Binding-site contacts:
Ligand atom N3 contacts residue GLU188 of chain 1.B at 3.3 Å.
Ligand atom C2 contacts residue PHE167 of chain 1.B at 3.7 Å (hydrophobic).
Ligand atom N3 contacts residue MET189 of chain 1.B at 3.5 Å.
Ligand atom N7 contacts residue SER212 of chain 1.B at 3.7 Å.
Ligand atom C5 contacts residue PHE167 of chain 1.B at 3.4 Å (hydrophobic).
Ligand atom C2 contacts residue ILE168 of chain 1.B at 3.7 Å (hydrophobic).
Ligand atom N1 contacts residue ILE168 of chain 1.B at 2.9 Å (h-bond).
Ligand atom C4 contacts residue PHE167 of chain 1.B at 3.9 Å (hydrophobic).
Ligand atom N9 contacts residue ALA93 of chain 1.B at 3.8 Å.
Ligand atom C8 contacts residue SER212 of chain 1.B at 3.5 Å.
Ligand atom C6 contacts residue ILE168 of chain 1.B at 3.7 Å (hydrophobic).
Ligand atom C4 contacts residue GLU188 of chain 1.B at 3.8 Å.
Ligand atom C5 contacts residue GLY94 of chain 1.B at 3.6 Å.
Ligand atom C5 contacts residue ASP213 of chain 1.B at 3.7 Å.
Ligand atom N7 contacts residue PHE167 of chain 1.B at 3.6 Å.
Ligand atom C5 contacts residue VAL187 of chain 1.B at 4.0 Å (hydrophobic).
Ligand atom N6 contacts residue PHE167 of chain 1.B at 3.7 Å.
Ligand atom N7 contacts residue ASP213 of chain 1.B at 2.7 Å (salt-bridge).
Ligand atom N6 contacts residue ILE168 of chain 1.B at 3.0 Å (h-bond).
Ligand atom C2 contacts residue ALA166 of chain 1.B at 3.4 Å (hydrophobic).
Ligand atom N1 contacts residue PHE167 of chain 1.B at 3.6 Å.
Ligand atom N7 contacts residue GLY94 of chain 1.B at 3.2 Å (h-bond).
Ligand atom N6 contacts residue ALA215 of chain 1.B at 3.8 Å.
Ligand atom C8 contacts residue ASP213 of chain 1.B at 3.5 Å.
Ligand atom N6 contacts residue ASP213 of chain 1.B at 2.9 Å (salt-bridge).
Ligand atom C8 contacts residue PHE223 of chain 1.B at 4.0 Å (hydrophobic).
Ligand atom C8 contacts residue GLY94 of chain 1.B at 3.5 Å.
Ligand atom C8 contacts residue SER92 of chain 1.B at 3.7 Å.
Ligand atom C2 contacts residue MET189 of chain 1.B at 3.8 Å (hydrophobic).
Ligand atom N7 contacts residue ALA93 of chain 1.B at 3.5 Å.
Ligand atom C8 contacts residue ALA93 of chain 1.B at 3.4 Å (hydrophobic).
Ligand atom C2 contacts residue GLU188 of chain 1.B at 4.0 Å.
Ligand atom N9 contacts residue VAL187 of chain 1.B at 4.0 Å.
Ligand atom N9 contacts residue GLY94 of chain 1.B at 4.0 Å.
Ligand atom N9 contacts residue GLU188 of chain 1.B at 4.0 Å.
Ligand atom C6 contacts residue PHE167 of chain 1.B at 3.5 Å (hydrophobic).
Ligand atom C6 contacts residue ASP213 of chain 1.B at 3.9 Å.
Ligand atom C4 contacts residue VAL187 of chain 1.B at 3.7 Å (hydrophobic).
Ligand atom N3 contacts residue VAL187 of chain 1.B at 3.8 Å.
Ligand atom N1 contacts residue ALA166 of chain 1.B at 4.0 Å.

This small molecule binds to this protein.
Small molecule (SMILES): Nc1ncnc2[nH]cnc12

Sequence of chain 1.B:
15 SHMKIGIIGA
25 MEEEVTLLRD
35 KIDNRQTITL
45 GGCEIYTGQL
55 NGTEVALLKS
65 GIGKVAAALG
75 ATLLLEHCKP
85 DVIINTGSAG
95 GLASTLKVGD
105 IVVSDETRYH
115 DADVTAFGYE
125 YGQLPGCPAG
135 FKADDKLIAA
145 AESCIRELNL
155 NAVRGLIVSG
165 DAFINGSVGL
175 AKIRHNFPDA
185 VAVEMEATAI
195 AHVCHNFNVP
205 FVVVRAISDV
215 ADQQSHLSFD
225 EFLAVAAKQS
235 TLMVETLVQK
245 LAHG